A small-molecule ligand and the protein it binds are described below.
Small molecule (SMILES): CC(=O)N[C@@H]1[C@@H](O)[C@H](O)[C@@H](CO)O[C@H]1O

Sequence of chain 1.A:
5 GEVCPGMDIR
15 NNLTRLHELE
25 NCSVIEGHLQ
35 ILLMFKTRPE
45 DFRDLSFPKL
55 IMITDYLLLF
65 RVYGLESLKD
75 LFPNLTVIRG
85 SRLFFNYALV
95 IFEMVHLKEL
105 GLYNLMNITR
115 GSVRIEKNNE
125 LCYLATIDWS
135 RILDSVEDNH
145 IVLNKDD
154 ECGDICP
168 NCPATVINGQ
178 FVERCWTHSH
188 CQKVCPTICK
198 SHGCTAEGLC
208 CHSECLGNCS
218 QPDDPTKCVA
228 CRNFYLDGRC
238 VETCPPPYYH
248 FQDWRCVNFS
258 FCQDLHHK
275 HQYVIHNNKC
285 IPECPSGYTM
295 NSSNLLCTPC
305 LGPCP

Binding-site contacts:
Ligand atom C1 contacts residue GLU24 of chain 1.A at 3.3 Å.
Ligand atom C8 contacts residue HIS21 of chain 1.A at 4.3 Å.
Ligand atom C4 contacts residue GLU24 of chain 1.A at 4.5 Å.
Ligand atom C5 contacts residue GLU24 of chain 1.A at 4.3 Å.
Ligand atom C2 contacts residue ASN25 of chain 1.A at 2.5 Å.
Ligand atom C8 contacts residue GLU24 of chain 1.A at 4.4 Å.
Ligand atom C8 contacts residue ASN25 of chain 1.A at 4.4 Å.
Ligand atom N2 contacts residue ASN25 of chain 1.A at 3.0 Å (h-bond).
Ligand atom O7 contacts residue GLU6 of chain 1.A at 2.9 Å (salt-bridge).
Ligand atom C7 contacts residue GLU24 of chain 1.A at 4.1 Å.
Ligand atom C3 contacts residue ASN25 of chain 1.A at 3.8 Å.
Ligand atom C4 contacts residue ASN25 of chain 1.A at 4.2 Å.
Ligand atom C2 contacts residue GLU24 of chain 1.A at 3.5 Å.
Ligand atom N2 contacts residue GLU24 of chain 1.A at 3.1 Å (salt-bridge).
Ligand atom C7 contacts residue ASN25 of chain 1.A at 3.1 Å.
Ligand atom O5 contacts residue ASN25 of chain 1.A at 2.3 Å (h-bond).
Ligand atom C5 contacts residue ASN25 of chain 1.A at 3.6 Å.
Ligand atom C8 contacts residue GLU22 of chain 1.A at 3.8 Å.
Ligand atom O5 contacts residue GLU24 of chain 1.A at 4.2 Å.
Ligand atom O7 contacts residue ASN25 of chain 1.A at 2.8 Å (h-bond).
Ligand atom C3 contacts residue GLU24 of chain 1.A at 3.5 Å.
Ligand atom C1 contacts residue ASN25 of chain 1.A at 1.4 Å.
Ligand atom O3 contacts residue GLU24 of chain 1.A at 4.5 Å.
Ligand atom C7 contacts residue GLU6 of chain 1.A at 4.1 Å.